The protein below binds the small molecule below.
Small molecule (SMILES): N[C@@H](CC(=O)O)C(=O)O

Binding-site contacts:
Ligand atom CB contacts residue PRO290 of chain 1.F at 3.5 Å (hydrophobic).
Ligand atom N contacts residue PO41 of chain 1.R at 2.9 Å (h-bond).
Ligand atom O contacts residue ARG114 of chain 1.F at 3.3 Å (salt-bridge).
Ligand atom CA contacts residue THR176 of chain 1.F at 3.9 Å.
Ligand atom CG contacts residue LEU289 of chain 1.F at 3.7 Å (hydrophobic).
Ligand atom OXT contacts residue ARG175 of chain 1.F at 2.6 Å (salt-bridge).
Ligand atom OD2 contacts residue ARG243 of chain 1.F at 4.0 Å.
Ligand atom OD1 contacts residue GLN245 of chain 1.F at 3.5 Å (h-bond).
Ligand atom OD2 contacts residue PRO288 of chain 1.F at 4.3 Å.
Ligand atom O contacts residue HIS142 of chain 1.F at 4.4 Å.
Ligand atom N contacts residue HIS142 of chain 1.F at 3.6 Å.
Ligand atom C contacts residue HIS142 of chain 1.F at 3.9 Å.
Ligand atom CB contacts residue LEU289 of chain 1.F at 3.0 Å (hydrophobic).
Ligand atom CG contacts residue ARG243 of chain 1.F at 3.8 Å.
Ligand atom O contacts residue LYS93 of chain 1.D at 3.4 Å (salt-bridge).
Ligand atom OXT contacts residue THR176 of chain 1.F at 3.9 Å.
Ligand atom C contacts residue THR176 of chain 1.F at 4.3 Å.
Ligand atom OD2 contacts residue PRO290 of chain 1.F at 4.2 Å.
Ligand atom CG contacts residue GLN245 of chain 1.F at 3.9 Å.
Ligand atom N contacts residue LEU289 of chain 1.F at 3.4 Å (h-bond).
Ligand atom OD2 contacts residue GLN245 of chain 1.F at 4.1 Å.
Ligand atom CA contacts residue PO41 of chain 1.R at 4.0 Å.
Ligand atom C contacts residue ARG114 of chain 1.F at 4.1 Å.
Ligand atom OD1 contacts residue PRO290 of chain 1.F at 3.9 Å.
Ligand atom OD1 contacts residue LYS93 of chain 1.D at 3.9 Å.
Ligand atom N contacts residue ARG114 of chain 1.F at 4.2 Å.
Ligand atom N contacts residue THR176 of chain 1.F at 4.1 Å.
Ligand atom CG contacts residue PRO290 of chain 1.F at 3.8 Å (hydrophobic).
Ligand atom OXT contacts residue GLN245 of chain 1.F at 4.1 Å.
Ligand atom CA contacts residue HIS142 of chain 1.F at 4.3 Å.
Ligand atom CB contacts residue LYS93 of chain 1.D at 4.0 Å.
Ligand atom CB contacts residue PO41 of chain 1.R at 3.8 Å.
Ligand atom CA contacts residue LEU289 of chain 1.F at 3.6 Å (hydrophobic).
Ligand atom OD1 contacts residue ARG243 of chain 1.F at 2.6 Å (salt-bridge).
Ligand atom OXT contacts residue HIS142 of chain 1.F at 3.8 Å.
Ligand atom C contacts residue GLN245 of chain 1.F at 4.4 Å.
Ligand atom OD2 contacts residue LEU289 of chain 1.F at 3.8 Å.
Ligand atom O contacts residue PO41 of chain 1.R at 3.6 Å.
Ligand atom C contacts residue ARG175 of chain 1.F at 3.4 Å.
Ligand atom O contacts residue ARG175 of chain 1.F at 2.9 Å (salt-bridge).

Sequence of chain 1.D:
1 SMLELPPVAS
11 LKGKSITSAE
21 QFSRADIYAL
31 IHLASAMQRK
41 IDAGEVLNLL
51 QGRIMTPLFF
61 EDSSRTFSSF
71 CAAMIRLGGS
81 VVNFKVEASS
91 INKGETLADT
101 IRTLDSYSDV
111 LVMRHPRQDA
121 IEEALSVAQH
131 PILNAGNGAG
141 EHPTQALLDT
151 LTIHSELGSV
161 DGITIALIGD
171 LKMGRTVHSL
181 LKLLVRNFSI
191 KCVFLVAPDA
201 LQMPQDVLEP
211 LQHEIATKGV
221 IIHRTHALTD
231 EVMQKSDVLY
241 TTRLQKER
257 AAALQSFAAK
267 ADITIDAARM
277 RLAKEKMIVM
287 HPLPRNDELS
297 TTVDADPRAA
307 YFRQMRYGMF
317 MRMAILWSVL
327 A

Sequence of chain 1.F:
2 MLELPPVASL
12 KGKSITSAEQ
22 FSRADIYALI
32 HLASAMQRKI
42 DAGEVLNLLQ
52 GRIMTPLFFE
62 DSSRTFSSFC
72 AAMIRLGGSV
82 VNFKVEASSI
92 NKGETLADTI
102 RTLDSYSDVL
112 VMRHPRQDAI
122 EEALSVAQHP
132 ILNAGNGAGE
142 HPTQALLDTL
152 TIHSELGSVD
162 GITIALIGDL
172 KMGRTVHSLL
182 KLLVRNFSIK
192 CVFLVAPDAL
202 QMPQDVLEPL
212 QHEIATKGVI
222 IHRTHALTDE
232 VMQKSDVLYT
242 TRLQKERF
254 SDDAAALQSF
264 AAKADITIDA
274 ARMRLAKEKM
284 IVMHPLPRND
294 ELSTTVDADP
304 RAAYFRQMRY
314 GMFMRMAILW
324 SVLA